Sequence of chain 1.C:
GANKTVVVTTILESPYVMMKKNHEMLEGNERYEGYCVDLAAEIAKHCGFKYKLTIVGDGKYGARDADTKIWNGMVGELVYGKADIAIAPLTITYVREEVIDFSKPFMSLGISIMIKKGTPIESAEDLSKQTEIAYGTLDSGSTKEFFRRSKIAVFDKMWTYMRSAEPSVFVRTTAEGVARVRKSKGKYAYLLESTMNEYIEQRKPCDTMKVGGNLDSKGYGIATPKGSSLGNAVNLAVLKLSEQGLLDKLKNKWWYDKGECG

This small molecule binds to this protein.
Small molecule (SMILES): N[C@@H](CCC(=O)O)C(=O)O

Binding-site contacts:
Ligand atom CB contacts residue LEU138 of chain 1.C at 4.0 Å (hydrophobic).
Ligand atom O contacts residue PRO89 of chain 1.C at 3.7 Å.
Ligand atom OE2 contacts residue THR143 of chain 1.C at 2.6 Å (h-bond).
Ligand atom OE1 contacts residue LEU138 of chain 1.C at 4.1 Å.
Ligand atom OE1 contacts residue SER142 of chain 1.C at 3.3 Å (h-bond).
Ligand atom CA contacts residue THR91 of chain 1.C at 3.4 Å.
Ligand atom O contacts residue TYR61 of chain 1.C at 3.5 Å.
Ligand atom N contacts residue TYR220 of chain 1.C at 3.7 Å.
Ligand atom OXT contacts residue GLY141 of chain 1.C at 3.3 Å.
Ligand atom CD contacts residue THR143 of chain 1.C at 3.2 Å.
Ligand atom N contacts residue SER142 of chain 1.C at 4.0 Å.
Ligand atom C contacts residue ARG96 of chain 1.C at 3.5 Å.
Ligand atom OXT contacts residue ARG96 of chain 1.C at 2.8 Å (salt-bridge).
Ligand atom OXT contacts residue SER142 of chain 1.C at 2.8 Å (h-bond).
Ligand atom N contacts residue TYR61 of chain 1.C at 4.0 Å.
Ligand atom CB contacts residue GLU193 of chain 1.C at 4.0 Å.
Ligand atom CA contacts residue SER142 of chain 1.C at 3.2 Å.
Ligand atom O contacts residue ARG96 of chain 1.C at 2.8 Å (salt-bridge).
Ligand atom CD contacts residue LEU138 of chain 1.C at 4.0 Å (hydrophobic).
Ligand atom N contacts residue GLU193 of chain 1.C at 2.7 Å (salt-bridge).
Ligand atom C contacts residue TYR61 of chain 1.C at 3.6 Å (hydrophobic).
Ligand atom C contacts residue THR91 of chain 1.C at 3.6 Å.
Ligand atom CA contacts residue PRO89 of chain 1.C at 4.1 Å (hydrophobic).
Ligand atom N contacts residue THR91 of chain 1.C at 2.8 Å (h-bond).
Ligand atom C contacts residue SER142 of chain 1.C at 3.3 Å.
Ligand atom CG contacts residue TYR61 of chain 1.C at 4.3 Å (hydrophobic).
Ligand atom CB contacts residue TYR61 of chain 1.C at 3.5 Å (hydrophobic).
Ligand atom OE2 contacts residue GLU193 of chain 1.C at 3.7 Å.
Ligand atom OE1 contacts residue GLY141 of chain 1.C at 3.6 Å.
Ligand atom O contacts residue SER142 of chain 1.C at 3.9 Å.
Ligand atom OE1 contacts residue THR143 of chain 1.C at 3.1 Å (h-bond).
Ligand atom CG contacts residue LEU138 of chain 1.C at 3.8 Å (hydrophobic).
Ligand atom CA contacts residue GLU193 of chain 1.C at 3.3 Å.
Ligand atom CD contacts residue GLU193 of chain 1.C at 3.9 Å.
Ligand atom O contacts residue LEU90 of chain 1.C at 3.7 Å.
Ligand atom N contacts residue PRO89 of chain 1.C at 2.9 Å (h-bond).
Ligand atom O contacts residue THR91 of chain 1.C at 2.9 Å (h-bond).
Ligand atom CG contacts residue GLU193 of chain 1.C at 3.5 Å.
Ligand atom CA contacts residue TYR61 of chain 1.C at 4.1 Å (hydrophobic).
Ligand atom OXT contacts residue TYR61 of chain 1.C at 3.3 Å.